The protein below binds the small molecule below.
Small molecule (SMILES): CO[C@@H]1CC/C=C/c2cccc(c2)[C@@H](C)OC(=O)[C@@H]2CCCN(N2)C(=O)[C@H](Cc2cccc(O)c2)NC(=O)[C@H](C(C)C)NC(=O)[C@@H]1C

Binding-site contacts:
Ligand atom C33 contacts residue ARG54 of chain 1.A at 3.8 Å.
Ligand atom O47 contacts residue PHE59 of chain 1.A at 3.8 Å.
Ligand atom C39 contacts residue THR72 of chain 1.A at 3.8 Å.
Ligand atom C20 contacts residue GLN110 of chain 1.A at 3.6 Å.
Ligand atom C5 contacts residue PHE59 of chain 1.A at 3.9 Å (hydrophobic).
Ligand atom O45 contacts residue MET60 of chain 1.A at 3.3 Å.
Ligand atom O46 contacts residue GLY71 of chain 1.A at 3.7 Å.
Ligand atom O45 contacts residue ARG54 of chain 1.A at 3.1 Å.
Ligand atom C38 contacts residue ARG54 of chain 1.A at 3.8 Å.
Ligand atom C22 contacts residue GLN110 of chain 1.A at 3.6 Å.
Ligand atom C7 contacts residue GLN62 of chain 1.A at 3.5 Å.
Ligand atom O45 contacts residue GLN62 of chain 1.A at 3.8 Å.
Ligand atom C10 contacts residue ASN101 of chain 1.A at 3.7 Å.
Ligand atom N2 contacts residue ARG54 of chain 1.A at 3.8 Å.
Ligand atom C22 contacts residue GLY71 of chain 1.A at 3.8 Å.
Ligand atom C34 contacts residue ARG54 of chain 1.A at 3.6 Å.
Ligand atom C21 contacts residue ASN101 of chain 1.A at 3.8 Å.
Ligand atom C21 contacts residue GLN110 of chain 1.A at 3.5 Å.
Ligand atom N2 contacts residue GLN62 of chain 1.A at 3.0 Å (h-bond).
Ligand atom C36 contacts residue ILE56 of chain 1.A at 3.8 Å (hydrophobic).
Ligand atom O41 contacts residue HIS125 of chain 1.A at 3.1 Å.
Ligand atom C6 contacts residue PHE112 of chain 1.A at 3.6 Å (hydrophobic).
Ligand atom N3 contacts residue ASN101 of chain 1.A at 2.8 Å (h-bond).
Ligand atom C19 contacts residue ASN101 of chain 1.A at 3.7 Å.
Ligand atom O44 contacts residue ALA102 of chain 1.A at 3.6 Å.
Ligand atom N1 contacts residue GLN62 of chain 1.A at 3.3 Å (h-bond).
Ligand atom C21 contacts residue ALA100 of chain 1.A at 3.7 Å (hydrophobic).
Ligand atom O43 contacts residue GLN62 of chain 1.A at 3.1 Å (h-bond).
Ligand atom C20 contacts residue GLY71 of chain 1.A at 3.7 Å.
Ligand atom C18 contacts residue ASN101 of chain 1.A at 3.7 Å.
Ligand atom O41 contacts residue ASN101 of chain 1.A at 2.9 Å (h-bond).
Ligand atom C35 contacts residue ASN148 of chain 1.A at 3.7 Å.
Ligand atom C39 contacts residue GLY71 of chain 1.A at 3.6 Å.
Ligand atom C11 contacts residue ASN101 of chain 1.A at 3.8 Å.
Ligand atom C22 contacts residue THR72 of chain 1.A at 3.8 Å.
Ligand atom O41 contacts residue ALA100 of chain 1.A at 3.2 Å.
Ligand atom O43 contacts residue ARG54 of chain 1.A at 3.1 Å (salt-bridge).
Ligand atom C9 contacts residue HIS125 of chain 1.A at 3.8 Å.
Ligand atom C7 contacts residue PHE112 of chain 1.A at 3.4 Å (hydrophobic).
Ligand atom C35 contacts residue ARG54 of chain 1.A at 3.8 Å.

Sequence of chain 1.A:
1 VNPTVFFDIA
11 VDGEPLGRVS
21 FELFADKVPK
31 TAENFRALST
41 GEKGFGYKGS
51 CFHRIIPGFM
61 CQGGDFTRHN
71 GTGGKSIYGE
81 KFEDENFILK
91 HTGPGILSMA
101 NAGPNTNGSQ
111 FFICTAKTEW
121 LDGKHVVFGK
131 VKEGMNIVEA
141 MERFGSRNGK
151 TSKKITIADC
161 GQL